Binding-site contacts:
Ligand atom C4 contacts residue ASN19 of chain 5.Y at 4.5 Å.
Ligand atom O6 contacts residue ASN19 of chain 5.Y at 4.4 Å.
Ligand atom C2 contacts residue ASN19 of chain 5.Y at 3.4 Å.
Ligand atom O5 contacts residue ASN19 of chain 5.Y at 2.2 Å (h-bond).
Ligand atom O7 contacts residue ASN19 of chain 5.Y at 4.4 Å.
Ligand atom C1 contacts residue ASN19 of chain 5.Y at 1.9 Å.
Ligand atom C8 contacts residue TYR17 of chain 5.Y at 4.0 Å (hydrophobic).
Ligand atom C6 contacts residue ASN19 of chain 5.Y at 4.1 Å.
Ligand atom C3 contacts residue ASN19 of chain 5.Y at 4.4 Å.
Ligand atom N2 contacts residue ASN19 of chain 5.Y at 4.0 Å.
Ligand atom C5 contacts residue ASN19 of chain 5.Y at 3.3 Å.

This small molecule binds to this protein.
Small molecule (SMILES): CC(=O)N[C@H]1[C@H](O[C@H]2[C@H](O)[C@@H](NC(C)=O)CO[C@@H]2CO)O[C@H](CO)[C@@H](O)[C@@H]1O

Sequence of chain 5.Y:
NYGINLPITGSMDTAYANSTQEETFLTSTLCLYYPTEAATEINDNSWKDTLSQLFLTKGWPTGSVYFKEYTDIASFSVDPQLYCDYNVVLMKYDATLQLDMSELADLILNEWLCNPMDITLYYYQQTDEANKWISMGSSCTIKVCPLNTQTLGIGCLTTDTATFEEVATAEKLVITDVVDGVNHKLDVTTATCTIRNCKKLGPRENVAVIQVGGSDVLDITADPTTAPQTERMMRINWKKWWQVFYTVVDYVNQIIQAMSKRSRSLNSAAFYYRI